The protein below binds the small molecule below.
Small molecule (SMILES): O=C(CNc1cccc(Cl)c1)N[C@@H]1CCCN(c2ncnc3[nH]ccc23)C1

Binding-site contacts:
Ligand atom O1 contacts residue LYS64 of chain 1.A at 2.9 Å (salt-bridge).
Ligand atom N6 contacts residue LYS64 of chain 1.A at 3.5 Å (salt-bridge).
Ligand atom C13 contacts residue ASP173 of chain 1.A at 3.8 Å.
Ligand atom O1 contacts residue VAL50 of chain 1.A at 3.6 Å.
Ligand atom C15 contacts residue VAL50 of chain 1.A at 3.7 Å (hydrophobic).
Ligand atom C6 contacts residue LEU162 of chain 1.A at 3.5 Å (hydrophobic).
Ligand atom C4 contacts residue MET111 of chain 1.A at 3.0 Å (hydrophobic).
Ligand atom N1 contacts residue TYR110 of chain 1.A at 3.5 Å.
Ligand atom C6 contacts residue GLU109 of chain 1.A at 3.8 Å.
Ligand atom C17 contacts residue LYS64 of chain 1.A at 3.8 Å.
Ligand atom N3 contacts residue ALA62 of chain 1.A at 3.2 Å.
Ligand atom C14 contacts residue LYS64 of chain 1.A at 3.6 Å.
Ligand atom C4 contacts residue LEU42 of chain 1.A at 3.8 Å (hydrophobic).
Ligand atom C2 contacts residue LEU162 of chain 1.A at 3.8 Å (hydrophobic).
Ligand atom C3 contacts residue MET111 of chain 1.A at 3.8 Å (hydrophobic).
Ligand atom N1 contacts residue MET111 of chain 1.A at 2.8 Å (h-bond).
Ligand atom N2 contacts residue LEU42 of chain 1.A at 3.8 Å.
Ligand atom C6 contacts residue LYS64 of chain 1.A at 3.8 Å.
Ligand atom C10 contacts residue LEU42 of chain 1.A at 3.4 Å (hydrophobic).
Ligand atom N3 contacts residue LEU162 of chain 1.A at 3.7 Å.
Ligand atom C5 contacts residue LEU162 of chain 1.A at 3.5 Å (hydrophobic).
Ligand atom CL1 contacts residue GLY48 of chain 1.A at 3.6 Å.
Ligand atom C18 contacts residue LYS64 of chain 1.A at 3.7 Å.
Ligand atom C16 contacts residue LYS64 of chain 1.A at 3.8 Å.
Ligand atom C19 contacts residue LEU176 of chain 1.A at 3.5 Å (hydrophobic).
Ligand atom C4 contacts residue TYR110 of chain 1.A at 3.7 Å (hydrophobic).
Ligand atom C15 contacts residue LYS64 of chain 1.A at 3.8 Å.
Ligand atom N3 contacts residue THR108 of chain 1.A at 3.6 Å.
Ligand atom C14 contacts residue ASP173 of chain 1.A at 3.5 Å.
Ligand atom N3 contacts residue GLU109 of chain 1.A at 2.9 Å (salt-bridge).
Ligand atom CL1 contacts residue VAL50 of chain 1.A at 3.6 Å.
Ligand atom C3 contacts residue ALA62 of chain 1.A at 3.8 Å (hydrophobic).
Ligand atom N6 contacts residue ASP173 of chain 1.A at 2.8 Å (salt-bridge).
Ligand atom CL1 contacts residue VAL49 of chain 1.A at 3.5 Å.
Ligand atom C8 contacts residue VAL50 of chain 1.A at 3.8 Å (hydrophobic).
Ligand atom C18 contacts residue LEU176 of chain 1.A at 3.8 Å (hydrophobic).
Ligand atom C19 contacts residue LYS64 of chain 1.A at 3.7 Å.
Ligand atom C19 contacts residue ASP173 of chain 1.A at 3.4 Å.
Ligand atom C6 contacts residue THR108 of chain 1.A at 3.4 Å.
Ligand atom C6 contacts residue ALA62 of chain 1.A at 3.6 Å (hydrophobic).

Sequence of chain 1.A:
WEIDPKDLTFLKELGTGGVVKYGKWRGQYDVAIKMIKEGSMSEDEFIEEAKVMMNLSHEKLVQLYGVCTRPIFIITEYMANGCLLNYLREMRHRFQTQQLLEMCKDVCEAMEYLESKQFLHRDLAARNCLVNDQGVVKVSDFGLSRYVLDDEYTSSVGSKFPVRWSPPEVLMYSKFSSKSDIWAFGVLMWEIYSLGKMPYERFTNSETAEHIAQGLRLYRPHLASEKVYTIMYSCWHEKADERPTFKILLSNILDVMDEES